Sequence of chain 2.A:
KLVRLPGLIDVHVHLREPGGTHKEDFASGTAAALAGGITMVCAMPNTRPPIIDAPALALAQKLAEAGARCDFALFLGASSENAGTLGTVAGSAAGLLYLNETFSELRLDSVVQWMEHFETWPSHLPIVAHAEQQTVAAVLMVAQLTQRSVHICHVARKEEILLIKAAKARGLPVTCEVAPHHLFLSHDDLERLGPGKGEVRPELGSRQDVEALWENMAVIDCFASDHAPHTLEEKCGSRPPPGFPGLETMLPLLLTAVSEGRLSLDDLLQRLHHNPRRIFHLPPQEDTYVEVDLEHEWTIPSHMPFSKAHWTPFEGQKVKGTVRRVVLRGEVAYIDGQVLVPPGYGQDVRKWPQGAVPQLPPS

Binding-site contacts:
Ligand atom C6 contacts residue ALA235 of chain 2.A at 3.7 Å (hydrophobic).
Ligand atom C4 contacts residue ZN1 of chain 2.E at 3.5 Å.
Ligand atom O4 contacts residue HIS137 of chain 2.A at 3.2 Å (h-bond).
Ligand atom O2 contacts residue GLY250 of chain 2.A at 3.2 Å.
Ligand atom O71 contacts residue PRO249 of chain 2.A at 3.0 Å (h-bond).
Ligand atom O72 contacts residue PHE110 of chain 2.A at 3.2 Å.
Ligand atom O71 contacts residue HIS237 of chain 2.A at 2.9 Å (h-bond).
Ligand atom O2 contacts residue VAL207 of chain 2.A at 3.5 Å.
Ligand atom C7 contacts residue PHE110 of chain 2.A at 3.3 Å (hydrophobic).
Ligand atom C2 contacts residue NCD1 of chain 2.C at 0.2 Å.
Ligand atom O2 contacts residue ARG208 of chain 2.A at 2.9 Å (salt-bridge).
Ligand atom O4 contacts residue NCD1 of chain 2.C at 0.9 Å (h-bond).
Ligand atom N3 contacts residue ARG208 of chain 2.A at 3.1 Å (salt-bridge).
Ligand atom O71 contacts residue NCD1 of chain 2.C at 0.3 Å (h-bond).
Ligand atom O71 contacts residue ARG22 of chain 2.A at 2.9 Å (salt-bridge).
Ligand atom N1 contacts residue NCD1 of chain 2.C at 0.5 Å (h-bond).
Ligand atom C2 contacts residue ARG208 of chain 2.A at 3.6 Å.
Ligand atom O4 contacts residue THR109 of chain 2.A at 2.0 Å (h-bond).
Ligand atom C4 contacts residue NCD1 of chain 2.C at 1.4 Å.
Ligand atom O72 contacts residue NCD1 of chain 2.C at 0.5 Å (h-bond).
Ligand atom O2 contacts residue PRO249 of chain 2.A at 3.3 Å.
Ligand atom O72 contacts residue HIS20 of chain 2.A at 3.4 Å (h-bond).
Ligand atom C5 contacts residue THR109 of chain 2.A at 3.5 Å.
Ligand atom N1 contacts residue ALA235 of chain 2.A at 3.4 Å.
Ligand atom O4 contacts residue ZN1 of chain 2.E at 2.8 Å.
Ligand atom O71 contacts residue PHE110 of chain 2.A at 3.2 Å.
Ligand atom C7 contacts residue NCD1 of chain 2.C at 0.3 Å.
Ligand atom C6 contacts residue NCD1 of chain 2.C at 0.2 Å.
Ligand atom N1 contacts residue PRO249 of chain 2.A at 3.1 Å (h-bond).
Ligand atom N3 contacts residue NCD1 of chain 2.C at 1.5 Å.
Ligand atom N1 contacts residue GLY250 of chain 2.A at 3.6 Å.
Ligand atom O72 contacts residue ARG22 of chain 2.A at 2.9 Å (salt-bridge).
Ligand atom O72 contacts residue ASN52 of chain 2.A at 2.8 Å (h-bond).
Ligand atom O2 contacts residue NCD1 of chain 2.C at 0.3 Å (h-bond).
Ligand atom N3 contacts residue THR109 of chain 2.A at 2.6 Å (h-bond).
Ligand atom C7 contacts residue ARG22 of chain 2.A at 3.5 Å.
Ligand atom C4 contacts residue THR109 of chain 2.A at 2.4 Å.
Ligand atom C2 contacts residue THR109 of chain 2.A at 3.7 Å.
Ligand atom C5 contacts residue NCD1 of chain 2.C at 0.1 Å.
Ligand atom C2 contacts residue PRO249 of chain 2.A at 3.5 Å (hydrophobic).

The protein below binds the small molecule below.
Small molecule (SMILES): O=C1C[C@@H](C(=O)O)NC(=O)N1